Sequence of chain 15.C:
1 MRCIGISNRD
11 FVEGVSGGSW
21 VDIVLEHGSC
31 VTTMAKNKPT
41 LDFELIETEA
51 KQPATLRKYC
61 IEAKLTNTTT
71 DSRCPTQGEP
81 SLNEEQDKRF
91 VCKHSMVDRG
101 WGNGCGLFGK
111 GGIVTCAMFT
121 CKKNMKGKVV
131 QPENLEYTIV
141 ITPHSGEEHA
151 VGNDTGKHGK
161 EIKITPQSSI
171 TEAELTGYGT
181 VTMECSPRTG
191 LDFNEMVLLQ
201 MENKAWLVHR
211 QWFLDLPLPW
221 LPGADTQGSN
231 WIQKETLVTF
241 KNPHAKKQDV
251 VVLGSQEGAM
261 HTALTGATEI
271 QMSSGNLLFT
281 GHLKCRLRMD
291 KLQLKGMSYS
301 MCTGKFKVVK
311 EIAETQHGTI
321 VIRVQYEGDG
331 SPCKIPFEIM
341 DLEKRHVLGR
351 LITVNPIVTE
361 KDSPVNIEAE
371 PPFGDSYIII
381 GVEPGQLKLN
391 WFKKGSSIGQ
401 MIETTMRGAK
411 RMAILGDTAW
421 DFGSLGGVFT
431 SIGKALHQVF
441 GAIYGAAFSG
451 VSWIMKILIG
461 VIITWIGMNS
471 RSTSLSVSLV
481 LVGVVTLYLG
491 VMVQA

Sequence of chain 15.E:
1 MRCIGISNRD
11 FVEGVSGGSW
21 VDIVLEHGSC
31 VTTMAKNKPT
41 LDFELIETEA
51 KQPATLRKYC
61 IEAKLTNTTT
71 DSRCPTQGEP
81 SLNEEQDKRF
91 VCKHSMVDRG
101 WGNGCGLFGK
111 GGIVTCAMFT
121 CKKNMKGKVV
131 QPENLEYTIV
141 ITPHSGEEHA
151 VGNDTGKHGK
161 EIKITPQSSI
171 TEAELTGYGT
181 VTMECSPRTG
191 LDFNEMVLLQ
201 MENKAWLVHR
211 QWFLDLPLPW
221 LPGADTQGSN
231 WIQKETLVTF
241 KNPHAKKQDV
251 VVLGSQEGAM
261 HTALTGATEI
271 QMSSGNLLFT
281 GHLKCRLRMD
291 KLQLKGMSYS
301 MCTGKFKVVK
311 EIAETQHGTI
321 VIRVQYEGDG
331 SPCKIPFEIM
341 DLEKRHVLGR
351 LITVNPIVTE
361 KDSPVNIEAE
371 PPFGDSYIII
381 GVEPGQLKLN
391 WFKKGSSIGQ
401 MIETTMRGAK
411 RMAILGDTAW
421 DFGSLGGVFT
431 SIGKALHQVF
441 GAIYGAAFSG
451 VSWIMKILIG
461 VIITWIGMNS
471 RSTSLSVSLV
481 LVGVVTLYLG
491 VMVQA

Binding-site contacts:
Ligand atom O5 contacts residue HIS149 of chain 15.E at 3.5 Å (h-bond).
Ligand atom C6 contacts residue HIS158 of chain 15.E at 4.0 Å.
Ligand atom O7 contacts residue HIS149 of chain 15.E at 3.6 Å.
Ligand atom C7 contacts residue HIS149 of chain 15.E at 4.5 Å.
Ligand atom C8 contacts residue GLY102 of chain 15.C at 3.3 Å.
Ligand atom O5 contacts residue ASN153 of chain 15.E at 2.3 Å (h-bond).
Ligand atom O6 contacts residue HIS158 of chain 15.E at 2.8 Å (h-bond).
Ligand atom O5 contacts residue THR155 of chain 15.E at 4.3 Å.
Ligand atom N2 contacts residue ASN153 of chain 15.E at 2.9 Å (h-bond).
Ligand atom C3 contacts residue ASN153 of chain 15.E at 3.8 Å.
Ligand atom C1 contacts residue THR155 of chain 15.E at 4.0 Å.
Ligand atom C2 contacts residue HIS149 of chain 15.E at 3.7 Å.
Ligand atom C7 contacts residue ASN153 of chain 15.E at 3.3 Å.
Ligand atom O6 contacts residue ASN153 of chain 15.E at 4.5 Å.
Ligand atom C1 contacts residue HIS158 of chain 15.E at 3.9 Å.
Ligand atom C5 contacts residue HIS149 of chain 15.E at 4.4 Å.
Ligand atom C5 contacts residue HIS158 of chain 15.E at 4.2 Å.
Ligand atom C2 contacts residue ASN153 of chain 15.E at 2.4 Å.
Ligand atom C4 contacts residue HIS149 of chain 15.E at 4.4 Å.
Ligand atom C6 contacts residue HIS149 of chain 15.E at 4.2 Å.
Ligand atom O7 contacts residue ASN153 of chain 15.E at 3.3 Å (h-bond).
Ligand atom O6 contacts residue GLY156 of chain 15.E at 4.5 Å.
Ligand atom O3 contacts residue HIS149 of chain 15.E at 4.2 Å.
Ligand atom C1 contacts residue ASN153 of chain 15.E at 1.4 Å.
Ligand atom O5 contacts residue HIS158 of chain 15.E at 3.1 Å (h-bond).
Ligand atom C4 contacts residue ASN153 of chain 15.E at 4.2 Å.
Ligand atom C3 contacts residue HIS149 of chain 15.E at 4.5 Å.
Ligand atom C1 contacts residue HIS149 of chain 15.E at 3.6 Å.
Ligand atom C8 contacts residue ASN153 of chain 15.E at 4.0 Å.
Ligand atom O6 contacts residue HIS149 of chain 15.E at 3.0 Å (h-bond).
Ligand atom C5 contacts residue ASN153 of chain 15.E at 3.6 Å.

This protein binds this small molecule.
Small molecule (SMILES): CC(=O)N[C@H]1[C@H](O[C@H]2[C@H](O)[C@@H](NC(C)=O)CO[C@@H]2CO)O[C@H](CO)[C@@H](O)[C@@H]1O